Sequence of chain 1.B:
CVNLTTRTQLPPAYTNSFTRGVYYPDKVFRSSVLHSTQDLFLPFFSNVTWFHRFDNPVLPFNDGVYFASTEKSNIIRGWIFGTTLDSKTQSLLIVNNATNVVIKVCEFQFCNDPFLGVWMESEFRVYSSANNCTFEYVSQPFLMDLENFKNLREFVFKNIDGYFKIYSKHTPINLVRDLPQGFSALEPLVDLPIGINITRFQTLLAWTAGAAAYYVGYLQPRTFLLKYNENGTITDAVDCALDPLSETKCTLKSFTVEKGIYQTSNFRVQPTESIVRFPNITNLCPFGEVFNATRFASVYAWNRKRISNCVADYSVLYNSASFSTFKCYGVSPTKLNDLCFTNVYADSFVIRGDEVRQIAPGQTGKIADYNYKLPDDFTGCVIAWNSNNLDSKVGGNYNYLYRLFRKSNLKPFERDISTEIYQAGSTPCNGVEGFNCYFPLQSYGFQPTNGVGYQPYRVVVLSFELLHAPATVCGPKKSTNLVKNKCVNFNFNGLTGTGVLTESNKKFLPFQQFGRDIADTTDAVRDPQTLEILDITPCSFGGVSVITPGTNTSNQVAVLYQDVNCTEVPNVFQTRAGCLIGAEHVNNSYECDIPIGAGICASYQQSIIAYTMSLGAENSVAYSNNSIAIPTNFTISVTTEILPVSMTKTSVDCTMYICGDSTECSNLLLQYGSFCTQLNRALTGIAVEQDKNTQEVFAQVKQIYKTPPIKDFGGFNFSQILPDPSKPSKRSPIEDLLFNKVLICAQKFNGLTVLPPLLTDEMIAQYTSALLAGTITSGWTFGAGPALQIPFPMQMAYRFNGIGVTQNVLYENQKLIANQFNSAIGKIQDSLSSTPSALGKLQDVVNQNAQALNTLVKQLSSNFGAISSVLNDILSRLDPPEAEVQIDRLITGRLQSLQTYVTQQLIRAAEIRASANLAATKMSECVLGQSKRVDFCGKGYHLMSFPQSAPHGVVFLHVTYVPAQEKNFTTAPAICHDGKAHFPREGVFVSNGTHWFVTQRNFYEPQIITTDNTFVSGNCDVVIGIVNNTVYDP

The protein below binds the small molecule below.
Small molecule (SMILES): CC(=O)N[C@H]1[C@H](O[C@H]2[C@H](O)[C@@H](NC(C)=O)CO[C@@H]2CO[C@@H]2O[C@@H](C)[C@@H](O)[C@@H](O)[C@@H]2O)O[C@H](CO)[C@@H](O[C@@H]2O[C@H](CO)[C@@H](O)[C@H](O)[C@@H]2O)[C@@H]1O

Sequence of chain 1.H:
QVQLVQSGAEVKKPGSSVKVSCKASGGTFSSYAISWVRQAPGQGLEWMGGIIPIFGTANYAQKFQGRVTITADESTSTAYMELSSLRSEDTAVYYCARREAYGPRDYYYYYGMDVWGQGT

Sequence of chain 1.A:
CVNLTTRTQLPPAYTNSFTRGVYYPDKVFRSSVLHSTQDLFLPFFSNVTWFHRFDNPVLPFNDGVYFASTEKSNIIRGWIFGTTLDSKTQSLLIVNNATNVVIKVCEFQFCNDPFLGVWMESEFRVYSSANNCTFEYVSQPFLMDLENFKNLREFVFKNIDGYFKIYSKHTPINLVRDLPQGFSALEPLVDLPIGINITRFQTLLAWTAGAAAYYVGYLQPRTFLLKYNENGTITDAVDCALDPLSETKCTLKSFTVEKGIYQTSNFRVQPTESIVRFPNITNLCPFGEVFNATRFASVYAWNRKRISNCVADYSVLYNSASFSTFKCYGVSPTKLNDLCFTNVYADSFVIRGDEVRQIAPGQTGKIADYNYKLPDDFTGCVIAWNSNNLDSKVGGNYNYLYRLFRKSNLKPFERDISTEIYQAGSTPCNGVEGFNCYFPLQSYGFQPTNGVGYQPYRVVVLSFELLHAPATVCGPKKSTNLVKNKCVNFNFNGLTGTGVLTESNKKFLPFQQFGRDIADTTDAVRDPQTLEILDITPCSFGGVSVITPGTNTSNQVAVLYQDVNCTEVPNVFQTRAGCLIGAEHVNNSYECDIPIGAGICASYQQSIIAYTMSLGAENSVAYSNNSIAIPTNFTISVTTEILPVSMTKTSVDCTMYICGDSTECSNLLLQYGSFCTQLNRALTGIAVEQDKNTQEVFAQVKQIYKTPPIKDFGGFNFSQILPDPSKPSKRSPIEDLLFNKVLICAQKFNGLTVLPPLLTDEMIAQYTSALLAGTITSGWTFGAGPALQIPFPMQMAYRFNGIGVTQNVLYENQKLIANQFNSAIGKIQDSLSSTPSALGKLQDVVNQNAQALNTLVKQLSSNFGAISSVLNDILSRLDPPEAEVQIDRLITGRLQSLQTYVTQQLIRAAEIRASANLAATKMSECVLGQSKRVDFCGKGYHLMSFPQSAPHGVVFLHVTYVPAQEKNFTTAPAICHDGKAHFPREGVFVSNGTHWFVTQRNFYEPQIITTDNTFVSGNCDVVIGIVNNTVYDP

Binding-site contacts:
Ligand atom C2 contacts residue PHE486 of chain 1.A at 4.3 Å (hydrophobic).
Ligand atom O4 contacts residue GLY103 of chain 1.H at 4.0 Å.
Ligand atom C8 contacts residue PHE486 of chain 1.A at 4.2 Å (hydrophobic).
Ligand atom N2 contacts residue PHE486 of chain 1.A at 4.3 Å.
Ligand atom C6 contacts residue PHE486 of chain 1.A at 3.8 Å (hydrophobic).
Ligand atom N2 contacts residue ASN343 of chain 1.B at 3.0 Å (h-bond).
Ligand atom C6 contacts residue ALA101 of chain 1.H at 3.4 Å (hydrophobic).
Ligand atom C1 contacts residue PHE486 of chain 1.A at 4.1 Å (hydrophobic).
Ligand atom C1 contacts residue GLY103 of chain 1.H at 4.3 Å.
Ligand atom O7 contacts residue ASN343 of chain 1.B at 3.5 Å (h-bond).
Ligand atom C5 contacts residue ALA101 of chain 1.H at 4.5 Å (hydrophobic).
Ligand atom O5 contacts residue GLY103 of chain 1.H at 4.2 Å.
Ligand atom C5 contacts residue ASN343 of chain 1.B at 4.2 Å.
Ligand atom C7 contacts residue GLY339 of chain 1.B at 4.0 Å.
Ligand atom C6 contacts residue TYR102 of chain 1.H at 4.3 Å (hydrophobic).
Ligand atom O6 contacts residue ALA101 of chain 1.H at 2.9 Å (h-bond).
Ligand atom C5 contacts residue TYR102 of chain 1.H at 4.4 Å (hydrophobic).
Ligand atom C1 contacts residue ASN343 of chain 1.B at 1.4 Å.
Ligand atom C8 contacts residue PHE342 of chain 1.B at 4.2 Å (hydrophobic).
Ligand atom C4 contacts residue PHE486 of chain 1.A at 4.4 Å (hydrophobic).
Ligand atom O5 contacts residue ASN343 of chain 1.B at 2.3 Å (h-bond).
Ligand atom O3 contacts residue PHE486 of chain 1.A at 4.1 Å.
Ligand atom C2 contacts residue ASN343 of chain 1.B at 2.5 Å.
Ligand atom O7 contacts residue GLY339 of chain 1.B at 3.3 Å.
Ligand atom C5 contacts residue ASN343 of chain 1.B at 3.6 Å.
Ligand atom C3 contacts residue ASN343 of chain 1.B at 3.8 Å.
Ligand atom C3 contacts residue PHE486 of chain 1.A at 3.6 Å (hydrophobic).
Ligand atom O5 contacts residue PHE486 of chain 1.A at 3.5 Å.
Ligand atom C5 contacts residue PHE486 of chain 1.A at 4.4 Å (hydrophobic).
Ligand atom C6 contacts residue ASN343 of chain 1.B at 4.0 Å.
Ligand atom C7 contacts residue ASN343 of chain 1.B at 3.5 Å.
Ligand atom C4 contacts residue ASN343 of chain 1.B at 4.2 Å.
Ligand atom O6 contacts residue TYR102 of chain 1.H at 4.3 Å.
Ligand atom C8 contacts residue GLY339 of chain 1.B at 3.9 Å.
Ligand atom O4 contacts residue PHE486 of chain 1.A at 3.7 Å.
Ligand atom O2 contacts residue PHE486 of chain 1.A at 3.4 Å.